Sequence of chain 14.D:
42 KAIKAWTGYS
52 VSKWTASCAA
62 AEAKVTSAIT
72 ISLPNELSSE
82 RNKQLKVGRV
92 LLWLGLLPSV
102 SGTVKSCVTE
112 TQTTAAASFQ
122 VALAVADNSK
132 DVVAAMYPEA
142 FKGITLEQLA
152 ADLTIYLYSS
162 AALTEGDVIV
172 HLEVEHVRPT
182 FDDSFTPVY

Binding-site contacts:
Ligand atom OP2 contacts residue GLY49 of chain 14.E at 4.2 Å.
Ligand atom C8 contacts residue TRP47 of chain 14.D at 3.8 Å (hydrophobic).
Ligand atom C6 contacts residue THR48 of chain 14.D at 4.2 Å.
Ligand atom N3 contacts residue TRP47 of chain 14.D at 4.1 Å.
Ligand atom C4 contacts residue TRP47 of chain 14.D at 3.9 Å (hydrophobic).
Ligand atom N9 contacts residue TRP47 of chain 14.D at 3.9 Å.
Ligand atom OP2 contacts residue VAL178 of chain 14.E at 4.5 Å.
Ligand atom C5' contacts residue VAL178 of chain 14.E at 4.5 Å (hydrophobic).
Ligand atom N6 contacts residue THR48 of chain 14.D at 3.3 Å (h-bond).
Ligand atom C1' contacts residue TRP47 of chain 14.D at 4.3 Å (hydrophobic).
Ligand atom N6 contacts residue TRP47 of chain 14.D at 3.8 Å.
Ligand atom N1 contacts residue THR48 of chain 14.D at 4.0 Å.
Ligand atom O4' contacts residue LYS143 of chain 14.D at 4.1 Å.
Ligand atom N6 contacts residue TYR50 of chain 14.D at 4.2 Å.
Ligand atom O4' contacts residue TRP47 of chain 14.D at 4.1 Å.
Ligand atom N7 contacts residue TRP47 of chain 14.D at 3.7 Å.
Ligand atom C6 contacts residue TRP47 of chain 14.D at 3.9 Å (hydrophobic).
Ligand atom N1 contacts residue TRP47 of chain 14.D at 4.3 Å.
Ligand atom C2 contacts residue TRP47 of chain 14.D at 4.2 Å (hydrophobic).
Ligand atom C5 contacts residue TRP47 of chain 14.D at 3.8 Å (hydrophobic).

Sequence of chain 14.E:
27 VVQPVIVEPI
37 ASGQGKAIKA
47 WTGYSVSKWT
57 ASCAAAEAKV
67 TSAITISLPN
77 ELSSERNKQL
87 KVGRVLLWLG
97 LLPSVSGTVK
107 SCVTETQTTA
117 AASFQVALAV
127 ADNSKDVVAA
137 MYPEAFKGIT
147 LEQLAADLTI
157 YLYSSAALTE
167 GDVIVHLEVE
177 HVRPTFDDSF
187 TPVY

The protein below binds the small molecule below.
Small molecule (SMILES): Nc1ncnc2c1ncn2[C@@H]1O[C@H](COO[C@@H]2C[C@@H](CO[P](=O)(O)O[C@H]3[C@@H](O)[C@H](n4cnc5c(N)ncnc54)O[C@@H]3COP(=O)=O)O[C@H]2n2ccc(=O)[nH]c2=O)[C@@H](OOP(O)OC[C@H]2O[C@@H](n3ccc(=O)[nH]c3=O)[C@H](O)[C@@H]2O)[C@H]1O.Op1oo1